A protein and the small-molecule ligand that binds it are described below.
Small molecule (SMILES): NCCS(=O)(=O)NC[C@H]1O[C@@H](n2c(C#CCN(CC(=O)O)C[C@H]3O[C@@H](n4cnc5c(N)ncnc54)[C@H](O)[C@@H]3O)nc3c(N)ncnc32)[C@H](O)[C@@H]1O

Sequence of chain 4.A:
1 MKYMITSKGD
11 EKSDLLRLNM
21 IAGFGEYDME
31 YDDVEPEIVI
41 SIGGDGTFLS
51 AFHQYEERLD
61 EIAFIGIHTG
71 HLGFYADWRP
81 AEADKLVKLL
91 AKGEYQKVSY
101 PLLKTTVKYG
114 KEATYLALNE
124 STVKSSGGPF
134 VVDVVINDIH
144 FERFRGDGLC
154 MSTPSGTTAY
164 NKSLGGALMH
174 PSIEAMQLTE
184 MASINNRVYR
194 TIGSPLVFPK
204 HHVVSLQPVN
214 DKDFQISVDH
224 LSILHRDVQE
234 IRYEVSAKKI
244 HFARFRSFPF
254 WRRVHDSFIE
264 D

Sequence of chain 1.A:
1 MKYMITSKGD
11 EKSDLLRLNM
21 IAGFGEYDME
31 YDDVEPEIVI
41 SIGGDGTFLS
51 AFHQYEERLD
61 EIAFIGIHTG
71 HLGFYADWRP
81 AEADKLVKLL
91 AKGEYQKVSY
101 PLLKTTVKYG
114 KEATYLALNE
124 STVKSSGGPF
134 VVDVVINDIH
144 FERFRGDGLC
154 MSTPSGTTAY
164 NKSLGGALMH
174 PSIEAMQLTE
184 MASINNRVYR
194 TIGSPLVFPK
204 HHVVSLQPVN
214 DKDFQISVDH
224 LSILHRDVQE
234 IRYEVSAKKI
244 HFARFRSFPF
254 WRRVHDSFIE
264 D

Binding-site contacts:
Ligand atom N10 contacts residue ASN122 of chain 4.A at 2.9 Å (h-bond).
Ligand atom N10 contacts residue SER158 of chain 4.A at 3.0 Å (h-bond).
Ligand atom N11 contacts residue THR161 of chain 4.A at 2.4 Å (h-bond).
Ligand atom C19 contacts residue GLU123 of chain 4.A at 3.4 Å.
Ligand atom N2 contacts residue ASP45 of chain 4.A at 3.5 Å (salt-bridge).
Ligand atom O8 contacts residue ASP45 of chain 4.A at 2.7 Å (salt-bridge).
Ligand atom C16 contacts residue TYR163 of chain 4.A at 3.5 Å (hydrophobic).
Ligand atom O6 contacts residue TYR163 of chain 4.A at 3.3 Å (h-bond).
Ligand atom N9 contacts residue ASN122 of chain 4.A at 2.9 Å (h-bond).
Ligand atom N7 contacts residue SER166 of chain 4.A at 3.0 Å (h-bond).
Ligand atom N11 contacts residue PHE74 of chain 4.A at 3.5 Å.
Ligand atom N10 contacts residue THR161 of chain 4.A at 3.6 Å (h-bond).
Ligand atom C21 contacts residue ALA162 of chain 4.A at 3.6 Å (hydrophobic).
Ligand atom C15 contacts residue TYR163 of chain 4.A at 3.6 Å (hydrophobic).
Ligand atom N8 contacts residue TYR163 of chain 4.A at 3.6 Å.
Ligand atom C8 contacts residue GLY46 of chain 4.A at 3.7 Å.
Ligand atom O6 contacts residue ASN122 of chain 4.A at 3.7 Å.
Ligand atom C23 contacts residue THR161 of chain 4.A at 3.1 Å.
Ligand atom C19 contacts residue TYR163 of chain 4.A at 3.8 Å (hydrophobic).
Ligand atom C23 contacts residue PHE74 of chain 4.A at 3.6 Å (hydrophobic).
Ligand atom C24 contacts residue ASP45 of chain 4.A at 3.7 Å.
Ligand atom C5 contacts residue ASN122 of chain 4.A at 3.8 Å.
Ligand atom C22 contacts residue ALA162 of chain 4.A at 3.6 Å (hydrophobic).
Ligand atom O7 contacts residue GLU123 of chain 4.A at 2.6 Å (salt-bridge).
Ligand atom O4 contacts residue HIS223 of chain 4.A at 3.1 Å.
Ligand atom N6 contacts residue ASP150 of chain 1.A at 3.1 Å (salt-bridge).
Ligand atom C17 contacts residue SER166 of chain 4.A at 3.1 Å.
Ligand atom O6 contacts residue GLU123 of chain 4.A at 2.5 Å (salt-bridge).
Ligand atom N11 contacts residue ALA162 of chain 4.A at 3.7 Å.
Ligand atom C20 contacts residue GLU123 of chain 4.A at 3.3 Å.
Ligand atom C25 contacts residue ASP45 of chain 4.A at 3.5 Å.
Ligand atom O7 contacts residue ASN122 of chain 4.A at 3.1 Å (h-bond).
Ligand atom C6 contacts residue ASP45 of chain 4.A at 3.6 Å.
Ligand atom N6 contacts residue TYR163 of chain 4.A at 3.5 Å.
Ligand atom N10 contacts residue TYR75 of chain 4.A at 3.4 Å (h-bond).
Ligand atom N6 contacts residue ALA185 of chain 1.A at 3.0 Å (h-bond).
Ligand atom C22 contacts residue THR161 of chain 4.A at 3.4 Å.
Ligand atom C5 contacts residue ASP45 of chain 4.A at 3.7 Å.
Ligand atom N12 contacts residue THR161 of chain 4.A at 3.8 Å.
Ligand atom O6 contacts residue ALA162 of chain 4.A at 3.1 Å.